A small-molecule ligand and the protein it binds are described below.
Small molecule (SMILES): Oc1ccc(C(=C2CCC[C@H](c3ccc(O)cc3)C2)c2ccc(O)cc2)cc1

Sequence of chain 1.B:
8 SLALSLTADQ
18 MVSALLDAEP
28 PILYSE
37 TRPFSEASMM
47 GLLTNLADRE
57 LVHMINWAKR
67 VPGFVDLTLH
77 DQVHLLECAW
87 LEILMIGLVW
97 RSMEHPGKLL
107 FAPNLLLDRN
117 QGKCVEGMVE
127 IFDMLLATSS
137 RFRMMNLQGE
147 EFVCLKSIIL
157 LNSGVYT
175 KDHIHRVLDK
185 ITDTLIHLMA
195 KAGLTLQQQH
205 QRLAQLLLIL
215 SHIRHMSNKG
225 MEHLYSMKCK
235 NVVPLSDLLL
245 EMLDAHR

Binding-site contacts:
Ligand atom C22 contacts residue GLY123 of chain 1.B at 3.7 Å.
Ligand atom C04 contacts residue ALA53 of chain 1.B at 4.0 Å (hydrophobic).
Ligand atom C12 contacts residue LEU90 of chain 1.B at 3.6 Å (hydrophobic).
Ligand atom O11 contacts residue LEU90 of chain 1.B at 3.8 Å.
Ligand atom C28 contacts residue MET46 of chain 1.B at 3.8 Å (hydrophobic).
Ligand atom C10 contacts residue LEU90 of chain 1.B at 4.0 Å (hydrophobic).
Ligand atom C15 contacts residue PHE107 of chain 1.B at 3.7 Å (hydrophobic).
Ligand atom C21 contacts residue HIS227 of chain 1.B at 3.9 Å.
Ligand atom O23 contacts residue HIS227 of chain 1.B at 3.2 Å.
Ligand atom C24 contacts residue MET124 of chain 1.B at 3.6 Å (hydrophobic).
Ligand atom O01 contacts residue LEU243 of chain 1.B at 3.4 Å.
Ligand atom C24 contacts residue VAL121 of chain 1.B at 3.6 Å (hydrophobic).
Ligand atom C28 contacts residue LEU228 of chain 1.B at 3.8 Å (hydrophobic).
Ligand atom C16 contacts residue PHE107 of chain 1.B at 3.7 Å (hydrophobic).
Ligand atom C21 contacts residue GLY123 of chain 1.B at 3.8 Å.
Ligand atom O23 contacts residue GLU122 of chain 1.B at 2.5 Å (salt-bridge).
Ligand atom C27 contacts residue LEU49 of chain 1.B at 3.9 Å (hydrophobic).
Ligand atom O01 contacts residue THR50 of chain 1.B at 3.7 Å.
Ligand atom C22 contacts residue HIS227 of chain 1.B at 3.9 Å.
Ligand atom C03 contacts residue LEU228 of chain 1.B at 3.7 Å (hydrophobic).
Ligand atom C22 contacts residue GLU122 of chain 1.B at 3.5 Å.
Ligand atom C24 contacts residue GLU122 of chain 1.B at 3.9 Å.
Ligand atom C02 contacts residue LEU228 of chain 1.B at 3.6 Å (hydrophobic).
Ligand atom O01 contacts residue LEU228 of chain 1.B at 4.0 Å.
Ligand atom O23 contacts residue GLY123 of chain 1.B at 3.3 Å.
Ligand atom C04 contacts residue LEU87 of chain 1.B at 3.9 Å (hydrophobic).
Ligand atom O23 contacts residue MET124 of chain 1.B at 3.6 Å (h-bond).
Ligand atom C20 contacts residue ILE127 of chain 1.B at 3.5 Å (hydrophobic).
Ligand atom C21 contacts residue ILE127 of chain 1.B at 3.3 Å (hydrophobic).
Ligand atom O11 contacts residue GLU56 of chain 1.B at 2.6 Å (salt-bridge).
Ligand atom C03 contacts residue ALA53 of chain 1.B at 3.8 Å (hydrophobic).
Ligand atom C07 contacts residue PHE107 of chain 1.B at 4.0 Å (hydrophobic).
Ligand atom C09 contacts residue GLU56 of chain 1.B at 3.3 Å.
Ligand atom C28 contacts residue THR50 of chain 1.B at 4.0 Å.
Ligand atom C25 contacts residue MET124 of chain 1.B at 3.8 Å (hydrophobic).
Ligand atom O11 contacts residue ARG97 of chain 1.B at 3.3 Å (salt-bridge).
Ligand atom C10 contacts residue GLU56 of chain 1.B at 3.4 Å.
Ligand atom C03 contacts residue TRP86 of chain 1.B at 4.0 Å (hydrophobic).
Ligand atom C04 contacts residue LEU228 of chain 1.B at 4.0 Å (hydrophobic).
Ligand atom C22 contacts residue MET124 of chain 1.B at 3.7 Å (hydrophobic).